Binding-site contacts:
Ligand atom N2 contacts residue ASN158 of chain 1.C at 3.1 Å (h-bond).
Ligand atom C6 contacts residue TRP215 of chain 1.B at 3.9 Å (hydrophobic).
Ligand atom O3 contacts residue TRP215 of chain 1.B at 4.0 Å.
Ligand atom C8 contacts residue ILE235 of chain 1.C at 3.5 Å (hydrophobic).
Ligand atom C4 contacts residue TRP215 of chain 1.B at 4.1 Å (hydrophobic).
Ligand atom O3 contacts residue SER212 of chain 1.B at 4.4 Å.
Ligand atom C5 contacts residue LEU237 of chain 1.C at 4.1 Å (hydrophobic).
Ligand atom C7 contacts residue NAG1 of chain 1.Q at 3.4 Å.
Ligand atom N2 contacts residue SER212 of chain 1.B at 2.9 Å (h-bond).
Ligand atom C8 contacts residue NAG1 of chain 1.Q at 4.3 Å.
Ligand atom C2 contacts residue TRP215 of chain 1.B at 4.1 Å (hydrophobic).
Ligand atom C5 contacts residue TRP215 of chain 1.B at 4.2 Å (hydrophobic).
Ligand atom C7 contacts residue ASN158 of chain 1.C at 3.5 Å.
Ligand atom O7 contacts residue SER212 of chain 1.B at 3.6 Å.
Ligand atom O7 contacts residue TRP215 of chain 1.B at 2.8 Å (h-bond).
Ligand atom C1 contacts residue SER212 of chain 1.B at 4.1 Å.
Ligand atom C8 contacts residue PRO214 of chain 1.B at 4.3 Å (hydrophobic).
Ligand atom C1 contacts residue NAG1 of chain 1.Q at 4.2 Å.
Ligand atom C7 contacts residue SER212 of chain 1.B at 3.7 Å.
Ligand atom C1 contacts residue ASN158 of chain 1.C at 1.4 Å.
Ligand atom C5 contacts residue ASN158 of chain 1.C at 3.7 Å.
Ligand atom O7 contacts residue NAG1 of chain 1.Q at 3.2 Å.
Ligand atom C2 contacts residue ASN158 of chain 1.C at 2.6 Å.
Ligand atom O7 contacts residue PRO214 of chain 1.B at 3.4 Å.
Ligand atom C7 contacts residue TRP215 of chain 1.B at 3.9 Å (hydrophobic).
Ligand atom C6 contacts residue LEU237 of chain 1.C at 4.3 Å (hydrophobic).
Ligand atom C8 contacts residue ASN158 of chain 1.C at 3.4 Å.
Ligand atom C3 contacts residue SER212 of chain 1.B at 4.0 Å.
Ligand atom O5 contacts residue LEU237 of chain 1.C at 3.9 Å.
Ligand atom C4 contacts residue ASN158 of chain 1.C at 4.3 Å.
Ligand atom O5 contacts residue TRP215 of chain 1.B at 3.9 Å.
Ligand atom C2 contacts residue SER212 of chain 1.B at 3.8 Å.
Ligand atom O5 contacts residue ASN158 of chain 1.C at 2.4 Å (h-bond).
Ligand atom C3 contacts residue ASN158 of chain 1.C at 3.9 Å.
Ligand atom N2 contacts residue NAG1 of chain 1.Q at 3.6 Å.
Ligand atom O7 contacts residue ARG213 of chain 1.B at 4.1 Å.
Ligand atom C7 contacts residue PRO214 of chain 1.B at 4.2 Å (hydrophobic).
Ligand atom C8 contacts residue THR160 of chain 1.C at 4.3 Å.
Ligand atom C6 contacts residue THR160 of chain 1.C at 3.9 Å.
Ligand atom O6 contacts residue TRP215 of chain 1.B at 4.1 Å.

This small molecule binds to this protein.
Small molecule (SMILES): CC(=O)N[C@H]1[C@H](O[C@H]2[C@H](O)[C@@H](NC(C)=O)CO[C@@H]2CO)O[C@H](CO)[C@@H](O[C@@H]2O[C@H](CO)[C@@H](O)[C@H](O)[C@@H]2O)[C@@H]1O

Sequence of chain 1.B:
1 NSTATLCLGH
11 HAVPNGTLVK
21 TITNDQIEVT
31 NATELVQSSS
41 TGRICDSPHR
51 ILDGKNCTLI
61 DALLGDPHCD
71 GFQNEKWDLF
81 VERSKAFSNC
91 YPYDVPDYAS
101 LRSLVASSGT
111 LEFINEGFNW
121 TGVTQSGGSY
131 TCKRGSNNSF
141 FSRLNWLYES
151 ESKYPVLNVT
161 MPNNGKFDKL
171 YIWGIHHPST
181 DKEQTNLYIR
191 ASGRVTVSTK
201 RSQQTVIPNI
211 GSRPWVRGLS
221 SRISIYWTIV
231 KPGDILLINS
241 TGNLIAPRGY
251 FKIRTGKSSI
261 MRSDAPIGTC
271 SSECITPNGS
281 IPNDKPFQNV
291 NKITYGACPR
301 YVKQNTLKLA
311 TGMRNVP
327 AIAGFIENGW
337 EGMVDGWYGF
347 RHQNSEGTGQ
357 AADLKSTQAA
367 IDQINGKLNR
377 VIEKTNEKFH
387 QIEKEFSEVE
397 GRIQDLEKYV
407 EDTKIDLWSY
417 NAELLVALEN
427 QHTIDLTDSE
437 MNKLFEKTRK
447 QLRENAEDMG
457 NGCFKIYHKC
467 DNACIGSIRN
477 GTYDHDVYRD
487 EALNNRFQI

Sequence of chain 1.C:
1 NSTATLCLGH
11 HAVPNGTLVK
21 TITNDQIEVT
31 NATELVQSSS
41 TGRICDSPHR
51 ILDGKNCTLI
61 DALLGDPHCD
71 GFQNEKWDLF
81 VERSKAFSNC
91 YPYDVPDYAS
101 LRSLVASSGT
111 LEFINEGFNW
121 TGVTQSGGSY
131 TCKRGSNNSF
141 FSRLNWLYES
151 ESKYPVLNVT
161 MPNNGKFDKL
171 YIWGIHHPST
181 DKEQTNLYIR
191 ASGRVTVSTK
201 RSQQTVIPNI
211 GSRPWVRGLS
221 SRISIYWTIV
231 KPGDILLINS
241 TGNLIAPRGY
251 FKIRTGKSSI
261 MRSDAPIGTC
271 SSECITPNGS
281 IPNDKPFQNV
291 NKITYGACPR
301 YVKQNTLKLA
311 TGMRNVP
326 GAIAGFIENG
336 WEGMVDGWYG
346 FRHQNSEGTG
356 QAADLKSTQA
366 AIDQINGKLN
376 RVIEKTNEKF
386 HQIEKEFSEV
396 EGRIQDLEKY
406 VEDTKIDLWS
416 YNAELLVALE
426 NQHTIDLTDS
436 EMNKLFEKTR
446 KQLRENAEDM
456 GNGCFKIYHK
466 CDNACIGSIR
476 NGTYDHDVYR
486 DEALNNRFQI